Sequence of chain 1.X:
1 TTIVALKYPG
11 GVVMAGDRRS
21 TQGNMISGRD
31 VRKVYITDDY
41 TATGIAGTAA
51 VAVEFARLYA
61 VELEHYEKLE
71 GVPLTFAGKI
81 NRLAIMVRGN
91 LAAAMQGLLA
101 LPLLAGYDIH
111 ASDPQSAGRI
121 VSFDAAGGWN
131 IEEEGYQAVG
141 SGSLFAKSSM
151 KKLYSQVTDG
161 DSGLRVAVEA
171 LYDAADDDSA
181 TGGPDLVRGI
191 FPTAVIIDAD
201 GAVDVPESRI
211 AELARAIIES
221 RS

A protein and the small-molecule ligand that binds it are described below.
Small molecule (SMILES): COC[C@H](NC(=O)[C@H](CC(=O)n1cccc1)NC(=O)CCc1ccccc1)C(=O)NCc1cccc2ccccc12

Sequence of chain 1.W:
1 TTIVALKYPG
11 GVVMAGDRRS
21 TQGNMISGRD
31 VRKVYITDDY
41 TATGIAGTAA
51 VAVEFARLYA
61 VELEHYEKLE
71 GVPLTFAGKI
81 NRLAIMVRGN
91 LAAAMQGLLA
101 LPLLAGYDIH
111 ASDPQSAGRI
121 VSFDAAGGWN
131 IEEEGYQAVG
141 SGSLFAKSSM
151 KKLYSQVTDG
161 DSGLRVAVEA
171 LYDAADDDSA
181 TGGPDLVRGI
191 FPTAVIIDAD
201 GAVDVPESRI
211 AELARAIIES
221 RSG

Binding-site contacts:
Ligand atom O30 contacts residue GLN22 of chain 1.W at 2.9 Å (h-bond).
Ligand atom C38 contacts residue LEU91 of chain 1.X at 3.6 Å (hydrophobic).
Ligand atom C32 contacts residue ASP124 of chain 1.X at 3.7 Å.
Ligand atom C09 contacts residue ILE45 of chain 1.W at 3.6 Å (hydrophobic).
Ligand atom C29 contacts residue ASP124 of chain 1.X at 3.7 Å.
Ligand atom N03 contacts residue THR21 of chain 1.W at 2.8 Å (h-bond).
Ligand atom O01 contacts residue THR48 of chain 1.W at 3.6 Å.
Ligand atom N06 contacts residue GLY47 of chain 1.W at 2.8 Å (h-bond).
Ligand atom O01 contacts residue ALA49 of chain 1.W at 2.9 Å (h-bond).
Ligand atom C04 contacts residue GLY47 of chain 1.W at 3.4 Å.
Ligand atom C37 contacts residue LEU98 of chain 1.W at 3.6 Å (hydrophobic).
Ligand atom C22 contacts residue THR21 of chain 1.W at 3.4 Å.
Ligand atom O30 contacts residue SER27 of chain 1.W at 2.9 Å (h-bond).
Ligand atom C23 contacts residue ASP124 of chain 1.X at 3.6 Å.
Ligand atom C28 contacts residue GLY128 of chain 1.X at 3.6 Å.
Ligand atom C39 contacts residue ALA125 of chain 1.X at 3.4 Å (hydrophobic).
Ligand atom C38 contacts residue MET95 of chain 1.X at 3.6 Å (hydrophobic).
Ligand atom C09 contacts residue LYS33 of chain 1.W at 3.7 Å.
Ligand atom C10 contacts residue LYS33 of chain 1.W at 3.6 Å.
Ligand atom N31 contacts residue ASP124 of chain 1.X at 2.8 Å (salt-bridge).
Ligand atom C15 contacts residue SER20 of chain 1.W at 3.7 Å.
Ligand atom O41 contacts residue GLN22 of chain 1.W at 3.4 Å.
Ligand atom C28 contacts residue TRP129 of chain 1.X at 3.6 Å (hydrophobic).
Ligand atom C14 contacts residue ALA49 of chain 1.W at 3.5 Å (hydrophobic).
Ligand atom C24 contacts residue SER27 of chain 1.W at 3.5 Å.
Ligand atom O18 contacts residue SER20 of chain 1.W at 3.6 Å.
Ligand atom C24 contacts residue SER20 of chain 1.W at 3.7 Å.
Ligand atom C22 contacts residue ASP124 of chain 1.X at 3.7 Å.
Ligand atom C15 contacts residue ALA49 of chain 1.W at 3.6 Å (hydrophobic).
Ligand atom O18 contacts residue THR21 of chain 1.W at 3.0 Å (h-bond).
Ligand atom C15 contacts residue VAL31 of chain 1.W at 3.5 Å (hydrophobic).
Ligand atom C16 contacts residue VAL31 of chain 1.W at 3.5 Å (hydrophobic).
Ligand atom C23 contacts residue SER20 of chain 1.W at 3.6 Å.
Ligand atom C07 contacts residue THR1 of chain 1.W at 3.4 Å.
Ligand atom C02 contacts residue THR21 of chain 1.W at 3.6 Å.
Ligand atom C05 contacts residue GLY47 of chain 1.W at 3.5 Å.
Ligand atom C10 contacts residue ALA52 of chain 1.W at 3.7 Å (hydrophobic).
Ligand atom C21 contacts residue GLY47 of chain 1.W at 3.6 Å.
Ligand atom C36 contacts residue LEU98 of chain 1.W at 3.6 Å (hydrophobic).
Ligand atom C10 contacts residue ILE45 of chain 1.W at 3.4 Å (hydrophobic).